Sequence of chain 1.A:
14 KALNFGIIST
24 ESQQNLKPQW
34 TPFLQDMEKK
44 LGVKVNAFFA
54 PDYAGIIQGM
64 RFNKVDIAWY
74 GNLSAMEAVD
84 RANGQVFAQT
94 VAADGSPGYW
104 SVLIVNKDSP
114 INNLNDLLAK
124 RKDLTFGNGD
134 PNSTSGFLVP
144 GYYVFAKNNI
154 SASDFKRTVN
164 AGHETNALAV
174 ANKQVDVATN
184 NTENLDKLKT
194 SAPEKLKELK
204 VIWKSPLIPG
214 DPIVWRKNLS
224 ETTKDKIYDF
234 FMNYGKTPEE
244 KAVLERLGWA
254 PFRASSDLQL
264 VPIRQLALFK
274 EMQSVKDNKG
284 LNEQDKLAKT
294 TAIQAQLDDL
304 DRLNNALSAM

Binding-site contacts:
Ligand atom OAD contacts residue HIS166 of chain 1.A at 4.1 Å.
Ligand atom OAC contacts residue GLY74 of chain 1.A at 3.5 Å.
Ligand atom PAG contacts residue GLY74 of chain 1.A at 4.3 Å.
Ligand atom OAC contacts residue TYR56 of chain 1.A at 3.8 Å.
Ligand atom NAA contacts residue TRP72 of chain 1.A at 4.0 Å.
Ligand atom OAC contacts residue ASN75 of chain 1.A at 4.3 Å.
Ligand atom PAG contacts residue TYR102 of chain 1.A at 3.6 Å.
Ligand atom OAC contacts residue TYR102 of chain 1.A at 4.1 Å.
Ligand atom CAF contacts residue ASP214 of chain 1.A at 3.5 Å.
Ligand atom OAB contacts residue THR137 of chain 1.A at 4.1 Å.
Ligand atom OAB contacts residue SER138 of chain 1.A at 3.7 Å.
Ligand atom OAD contacts residue TYR102 of chain 1.A at 2.5 Å (h-bond).
Ligand atom CAF contacts residue TYR102 of chain 1.A at 3.7 Å (hydrophobic).
Ligand atom PAG contacts residue TYR56 of chain 1.A at 3.9 Å.
Ligand atom CAF contacts residue ILE21 of chain 1.A at 3.9 Å (hydrophobic).
Ligand atom PAG contacts residue SER136 of chain 1.A at 3.5 Å.
Ligand atom OAC contacts residue SER138 of chain 1.A at 4.1 Å.
Ligand atom CAF contacts residue GLY74 of chain 1.A at 3.6 Å.
Ligand atom OAB contacts residue TYR56 of chain 1.A at 2.6 Å (h-bond).
Ligand atom OAB contacts residue HIS166 of chain 1.A at 2.8 Å (h-bond).
Ligand atom CAF contacts residue TYR56 of chain 1.A at 4.2 Å (hydrophobic).
Ligand atom CAE contacts residue HIS166 of chain 1.A at 4.4 Å.
Ligand atom PAG contacts residue THR137 of chain 1.A at 3.6 Å.
Ligand atom OAD contacts residue SER136 of chain 1.A at 3.7 Å.
Ligand atom OAD contacts residue THR137 of chain 1.A at 3.6 Å.
Ligand atom CAE contacts residue THR23 of chain 1.A at 4.1 Å.
Ligand atom OAD contacts residue SER138 of chain 1.A at 2.6 Å (h-bond).
Ligand atom OAC contacts residue THR137 of chain 1.A at 2.7 Å (h-bond).
Ligand atom CAE contacts residue TYR56 of chain 1.A at 4.4 Å (hydrophobic).
Ligand atom NAA contacts residue GLU186 of chain 1.A at 2.9 Å (salt-bridge).
Ligand atom CAE contacts residue GLU186 of chain 1.A at 3.7 Å.
Ligand atom PAG contacts residue SER138 of chain 1.A at 3.8 Å.
Ligand atom PAG contacts residue HIS166 of chain 1.A at 4.0 Å.
Ligand atom CAE contacts residue TYR102 of chain 1.A at 4.0 Å (hydrophobic).
Ligand atom OAC contacts residue SER136 of chain 1.A at 3.7 Å.
Ligand atom CAE contacts residue ASN184 of chain 1.A at 4.2 Å.
Ligand atom NAA contacts residue ASP214 of chain 1.A at 2.7 Å (salt-bridge).
Ligand atom CAE contacts residue ASP214 of chain 1.A at 3.9 Å.
Ligand atom NAA contacts residue THR23 of chain 1.A at 4.2 Å.
Ligand atom OAB contacts residue SER136 of chain 1.A at 2.6 Å (h-bond).

This protein binds this small molecule.
Small molecule (SMILES): NCCP(=O)(O)O